Binding-site contacts:
Ligand atom N33 contacts residue ALA183 of chain 1.A at 2.8 Å (h-bond).
Ligand atom C8 contacts residue TRP208 of chain 1.A at 3.8 Å (hydrophobic).
Ligand atom O27 contacts residue CYS184 of chain 1.A at 3.3 Å (h-bond).
Ligand atom CL contacts residue HIS27 of chain 1.A at 2.9 Å.
Ligand atom C20 contacts residue GLY186 of chain 1.A at 3.5 Å.
Ligand atom C31 contacts residue ASP182 of chain 1.A at 3.5 Å.
Ligand atom C25 contacts residue GLY209 of chain 1.A at 3.5 Å.
Ligand atom C20 contacts residue LEU28 of chain 1.A at 3.6 Å (hydrophobic).
Ligand atom O14 contacts residue LYS185 of chain 1.A at 3.5 Å.
Ligand atom C10 contacts residue HIS44 of chain 1.A at 3.3 Å.
Ligand atom O27 contacts residue SER188 of chain 1.A at 3.4 Å (h-bond).
Ligand atom O27 contacts residue GLY186 of chain 1.A at 3.1 Å (h-bond).
Ligand atom C10 contacts residue TRP208 of chain 1.A at 3.8 Å (hydrophobic).
Ligand atom O27 contacts residue LYS185 of chain 1.A at 3.1 Å.
Ligand atom N33 contacts residue CYS212 of chain 1.A at 3.6 Å.
Ligand atom C7 contacts residue HIS44 of chain 1.A at 3.6 Å.
Ligand atom C31 contacts residue ALA183 of chain 1.A at 3.5 Å (hydrophobic).
Ligand atom C25 contacts residue GLY211 of chain 1.A at 3.7 Å.
Ligand atom C2 contacts residue SER207 of chain 1.A at 3.8 Å.
Ligand atom O30 contacts residue ALA183 of chain 1.A at 3.2 Å.
Ligand atom C32 contacts residue GLY209 of chain 1.A at 3.6 Å.
Ligand atom CL contacts residue ILE141 of chain 1.A at 3.8 Å.
Ligand atom C16 contacts residue LYS185 of chain 1.A at 3.6 Å.
Ligand atom C22 contacts residue LYS185 of chain 1.A at 3.8 Å.
Ligand atom C28 contacts residue GLY209 of chain 1.A at 3.6 Å.
Ligand atom N3 contacts residue SER188 of chain 1.A at 3.6 Å.
Ligand atom C24 contacts residue CYS184 of chain 1.A at 3.6 Å (hydrophobic).
Ligand atom N13 contacts residue GLY186 of chain 1.A at 3.5 Å (h-bond).
Ligand atom C32 contacts residue TRP208 of chain 1.A at 3.8 Å (hydrophobic).
Ligand atom C1 contacts residue SER207 of chain 1.A at 3.7 Å.
Ligand atom C4 contacts residue SER188 of chain 1.A at 3.3 Å.
Ligand atom C32 contacts residue GLY211 of chain 1.A at 3.7 Å.
Ligand atom O30 contacts residue THR206 of chain 1.A at 3.5 Å.
Ligand atom N33 contacts residue GLY211 of chain 1.A at 2.8 Å (h-bond).
Ligand atom C22 contacts residue SER188 of chain 1.A at 3.6 Å.
Ligand atom C7 contacts residue SER207 of chain 1.A at 3.6 Å.
Ligand atom C28 contacts residue TRP208 of chain 1.A at 3.8 Å (hydrophobic).
Ligand atom C32 contacts residue ALA183 of chain 1.A at 3.6 Å (hydrophobic).
Ligand atom C15 contacts residue GLY186 of chain 1.A at 3.5 Å.
Ligand atom N33 contacts residue ASP182 of chain 1.A at 2.8 Å (salt-bridge).

A small-molecule ligand and the protein it binds are described below.
Small molecule (SMILES): N[C@@H]1COc2cc(C(=O)N3C[C@@H](c4ccccc4)C[C@H]3C(=O)Nc3cccc(Cl)c3)ccc21

Sequence of chain 1.A:
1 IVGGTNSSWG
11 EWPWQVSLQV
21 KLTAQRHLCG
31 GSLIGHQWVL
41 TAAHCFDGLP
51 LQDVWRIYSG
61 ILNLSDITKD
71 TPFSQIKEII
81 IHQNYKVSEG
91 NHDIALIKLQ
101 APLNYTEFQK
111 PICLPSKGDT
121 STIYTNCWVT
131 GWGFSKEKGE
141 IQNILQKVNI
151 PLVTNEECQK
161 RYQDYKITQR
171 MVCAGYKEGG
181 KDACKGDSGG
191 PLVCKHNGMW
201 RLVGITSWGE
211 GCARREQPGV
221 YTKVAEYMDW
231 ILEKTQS